This small molecule binds to this protein.
Small molecule (SMILES): CC(=O)N[C@@H]1[C@@H](O)[C@H](O)[C@@H](CO)O[C@H]1O

Sequence of chain 1.A:
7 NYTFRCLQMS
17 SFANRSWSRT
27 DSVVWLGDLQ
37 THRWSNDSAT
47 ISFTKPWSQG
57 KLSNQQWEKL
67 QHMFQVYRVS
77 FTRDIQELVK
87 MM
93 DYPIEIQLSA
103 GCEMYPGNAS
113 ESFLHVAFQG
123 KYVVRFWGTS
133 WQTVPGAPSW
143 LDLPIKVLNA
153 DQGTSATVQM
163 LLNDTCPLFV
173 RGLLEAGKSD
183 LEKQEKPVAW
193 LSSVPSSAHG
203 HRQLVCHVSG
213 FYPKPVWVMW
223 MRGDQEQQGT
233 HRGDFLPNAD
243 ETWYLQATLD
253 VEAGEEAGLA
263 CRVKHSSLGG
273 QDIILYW

Binding-site contacts:
Ligand atom N2 contacts residue ASN20 of chain 1.A at 2.8 Å (h-bond).
Ligand atom O7 contacts residue ASN20 of chain 1.A at 3.9 Å.
Ligand atom C5 contacts residue TRP23 of chain 1.A at 3.7 Å (hydrophobic).
Ligand atom C6 contacts residue ALA19 of chain 1.A at 4.4 Å (hydrophobic).
Ligand atom C1 contacts residue TRP23 of chain 1.A at 3.6 Å (hydrophobic).
Ligand atom C7 contacts residue ASN20 of chain 1.A at 3.6 Å.
Ligand atom O5 contacts residue ASN20 of chain 1.A at 2.4 Å (h-bond).
Ligand atom C2 contacts residue ASN20 of chain 1.A at 2.4 Å.
Ligand atom O6 contacts residue ALA19 of chain 1.A at 4.1 Å.
Ligand atom C6 contacts residue TRP23 of chain 1.A at 3.6 Å (hydrophobic).
Ligand atom C5 contacts residue ASN20 of chain 1.A at 3.7 Å.
Ligand atom C1 contacts residue SER22 of chain 1.A at 4.2 Å.
Ligand atom C1 contacts residue ASN20 of chain 1.A at 1.4 Å.
Ligand atom C3 contacts residue ASN20 of chain 1.A at 3.7 Å.
Ligand atom C8 contacts residue SER22 of chain 1.A at 4.3 Å.
Ligand atom O5 contacts residue TRP23 of chain 1.A at 3.5 Å.
Ligand atom O5 contacts residue ALA19 of chain 1.A at 3.7 Å.
Ligand atom C4 contacts residue ASN20 of chain 1.A at 4.2 Å.
Ligand atom N2 contacts residue SER22 of chain 1.A at 3.9 Å.